This small molecule binds to this protein.
Small molecule (SMILES): CC(=O)N[C@@H]1[C@@H](O)[C@H](O)[C@@H](CO)O[C@H]1O

Sequence of chain 1.C:
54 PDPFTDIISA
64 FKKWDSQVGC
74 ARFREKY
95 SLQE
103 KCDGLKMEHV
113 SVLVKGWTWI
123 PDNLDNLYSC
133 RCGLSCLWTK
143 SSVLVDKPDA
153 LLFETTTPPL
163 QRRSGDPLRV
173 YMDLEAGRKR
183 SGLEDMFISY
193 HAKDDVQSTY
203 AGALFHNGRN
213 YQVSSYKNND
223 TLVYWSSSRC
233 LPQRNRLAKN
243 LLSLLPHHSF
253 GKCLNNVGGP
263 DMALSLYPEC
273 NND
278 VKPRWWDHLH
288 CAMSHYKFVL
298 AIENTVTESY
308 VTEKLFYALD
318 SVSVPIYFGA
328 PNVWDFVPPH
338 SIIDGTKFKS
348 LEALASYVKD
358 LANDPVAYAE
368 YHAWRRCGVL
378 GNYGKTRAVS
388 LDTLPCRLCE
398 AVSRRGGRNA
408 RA

Binding-site contacts:
Ligand atom C4 contacts residue PRO56 of chain 1.C at 4.4 Å (hydrophobic).
Ligand atom C4 contacts residue ASN221 of chain 1.C at 4.1 Å.
Ligand atom C7 contacts residue ASN221 of chain 1.C at 4.0 Å.
Ligand atom C3 contacts residue ASN221 of chain 1.C at 3.8 Å.
Ligand atom C2 contacts residue ASN221 of chain 1.C at 2.5 Å.
Ligand atom C1 contacts residue ASN221 of chain 1.C at 1.4 Å.
Ligand atom O6 contacts residue PRO56 of chain 1.C at 4.2 Å.
Ligand atom C5 contacts residue ASN221 of chain 1.C at 3.6 Å.
Ligand atom C7 contacts residue ASP222 of chain 1.C at 3.3 Å.
Ligand atom O7 contacts residue ASP222 of chain 1.C at 2.8 Å (salt-bridge).
Ligand atom C8 contacts residue ASN221 of chain 1.C at 4.3 Å.
Ligand atom C2 contacts residue ASP222 of chain 1.C at 4.3 Å.
Ligand atom O5 contacts residue ASN221 of chain 1.C at 2.2 Å (h-bond).
Ligand atom N2 contacts residue ASP222 of chain 1.C at 3.1 Å (salt-bridge).
Ligand atom O5 contacts residue PRO56 of chain 1.C at 4.2 Å.
Ligand atom N2 contacts residue ASN221 of chain 1.C at 3.2 Å (h-bond).
Ligand atom C8 contacts residue ASP222 of chain 1.C at 4.4 Å.